The protein below binds the small molecule below.
Small molecule (SMILES): CC(=O)N[C@H]1[C@H](O[C@H]2[C@H](O)[C@@H](NC(C)=O)CO[C@@H]2CO)O[C@H](CO)[C@@H](O)[C@@H]1O

Sequence of chain 2.A:
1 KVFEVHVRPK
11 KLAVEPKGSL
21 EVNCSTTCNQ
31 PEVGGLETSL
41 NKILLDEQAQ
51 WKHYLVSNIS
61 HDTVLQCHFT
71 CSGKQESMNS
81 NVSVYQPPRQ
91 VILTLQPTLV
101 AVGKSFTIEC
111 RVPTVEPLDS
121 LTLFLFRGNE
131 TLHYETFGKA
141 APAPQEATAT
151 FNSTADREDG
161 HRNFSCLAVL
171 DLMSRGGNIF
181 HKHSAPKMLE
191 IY

Binding-site contacts:
Ligand atom C1 contacts residue TRP51 of chain 2.A at 4.0 Å (hydrophobic).
Ligand atom C7 contacts residue HIS53 of chain 2.A at 4.2 Å.
Ligand atom C5 contacts residue SER25 of chain 2.A at 4.3 Å.
Ligand atom C8 contacts residue ASN23 of chain 2.A at 4.4 Å.
Ligand atom C4 contacts residue ASN23 of chain 2.A at 4.2 Å.
Ligand atom O5 contacts residue ASN23 of chain 2.A at 2.4 Å (h-bond).
Ligand atom C4 contacts residue TRP51 of chain 2.A at 4.1 Å (hydrophobic).
Ligand atom C2 contacts residue TRP51 of chain 2.A at 4.3 Å (hydrophobic).
Ligand atom O7 contacts residue TRP51 of chain 2.A at 4.0 Å.
Ligand atom O7 contacts residue HIS53 of chain 2.A at 4.0 Å.
Ligand atom O5 contacts residue SER25 of chain 2.A at 4.4 Å.
Ligand atom C8 contacts residue TRP51 of chain 2.A at 3.6 Å (hydrophobic).
Ligand atom C1 contacts residue ASN23 of chain 2.A at 1.4 Å.
Ligand atom O7 contacts residue ASN23 of chain 2.A at 3.1 Å (h-bond).
Ligand atom O6 contacts residue SER25 of chain 2.A at 4.3 Å.
Ligand atom N2 contacts residue ASN23 of chain 2.A at 2.9 Å (h-bond).
Ligand atom O4 contacts residue TRP51 of chain 2.A at 3.8 Å.
Ligand atom C6 contacts residue SER25 of chain 2.A at 3.7 Å.
Ligand atom O3 contacts residue TRP51 of chain 2.A at 4.3 Å.
Ligand atom C3 contacts residue ASN23 of chain 2.A at 3.8 Å.
Ligand atom C3 contacts residue TRP51 of chain 2.A at 3.6 Å (hydrophobic).
Ligand atom C8 contacts residue GLN50 of chain 2.A at 3.5 Å.
Ligand atom N2 contacts residue TRP51 of chain 2.A at 3.8 Å.
Ligand atom O5 contacts residue TRP51 of chain 2.A at 4.4 Å.
Ligand atom C7 contacts residue ASN23 of chain 2.A at 3.2 Å.
Ligand atom C2 contacts residue ASN23 of chain 2.A at 2.4 Å.
Ligand atom C8 contacts residue HIS53 of chain 2.A at 3.9 Å.
Ligand atom C5 contacts residue ASN23 of chain 2.A at 3.6 Å.
Ligand atom C5 contacts residue TRP51 of chain 2.A at 3.8 Å (hydrophobic).
Ligand atom C7 contacts residue TRP51 of chain 2.A at 4.2 Å (hydrophobic).